Binding-site contacts:
Ligand atom C2 contacts residue LEU48 of chain 1.A at 3.7 Å (hydrophobic).
Ligand atom C18 contacts residue ALA218 of chain 1.A at 3.4 Å (hydrophobic).
Ligand atom C1 contacts residue LEU45 of chain 1.A at 3.9 Å (hydrophobic).
Ligand atom C19 contacts residue MET86 of chain 1.A at 3.4 Å (hydrophobic).
Ligand atom O17 contacts residue PHE232 of chain 1.A at 3.6 Å.
Ligand atom O17 contacts residue ASN46 of chain 1.A at 3.0 Å (h-bond).
Ligand atom C16 contacts residue PHE217 of chain 1.A at 3.8 Å (hydrophobic).
Ligand atom C1 contacts residue LEU48 of chain 1.A at 4.1 Å (hydrophobic).
Ligand atom C12 contacts residue ASN46 of chain 1.A at 3.2 Å.
Ligand atom C19 contacts residue MET83 of chain 1.A at 4.0 Å (hydrophobic).
Ligand atom O3 contacts residue LEU48 of chain 1.A at 3.8 Å.
Ligand atom C18 contacts residue MET83 of chain 1.A at 3.7 Å (hydrophobic).
Ligand atom C5 contacts residue PHE105 of chain 1.A at 4.1 Å (hydrophobic).
Ligand atom C3 contacts residue PHE105 of chain 1.A at 4.0 Å (hydrophobic).
Ligand atom C4 contacts residue PHE105 of chain 1.A at 3.5 Å (hydrophobic).
Ligand atom C3 contacts residue GLN52 of chain 1.A at 3.6 Å.
Ligand atom C11 contacts residue MET236 of chain 1.A at 3.5 Å (hydrophobic).
Ligand atom C12 contacts residue MET236 of chain 1.A at 3.6 Å (hydrophobic).
Ligand atom O17 contacts residue ALA218 of chain 1.A at 3.6 Å.
Ligand atom C9 contacts residue LEU45 of chain 1.A at 4.1 Å (hydrophobic).
Ligand atom C11 contacts residue LEU45 of chain 1.A at 3.5 Å (hydrophobic).
Ligand atom O3 contacts residue MET90 of chain 1.A at 3.9 Å.
Ligand atom C16 contacts residue LEU42 of chain 1.A at 4.0 Å (hydrophobic).
Ligand atom C2 contacts residue MET86 of chain 1.A at 3.9 Å (hydrophobic).
Ligand atom O3 contacts residue GLN52 of chain 1.A at 3.3 Å (h-bond).
Ligand atom C1 contacts residue GLY49 of chain 1.A at 3.9 Å.
Ligand atom C17 contacts residue LEU42 of chain 1.A at 3.9 Å (hydrophobic).
Ligand atom O3 contacts residue PHE105 of chain 1.A at 3.9 Å.
Ligand atom C13 contacts residue ASN46 of chain 1.A at 3.8 Å.
Ligand atom C19 contacts residue TRP82 of chain 1.A at 4.0 Å (hydrophobic).
Ligand atom C2 contacts residue GLN52 of chain 1.A at 3.3 Å.
Ligand atom C15 contacts residue MET121 of chain 1.A at 4.0 Å (hydrophobic).
Ligand atom C17 contacts residue ASN46 of chain 1.A at 3.4 Å.
Ligand atom C3 contacts residue LEU48 of chain 1.A at 3.9 Å (hydrophobic).
Ligand atom C16 contacts residue ALA218 of chain 1.A at 4.1 Å (hydrophobic).
Ligand atom O3 contacts residue ARG93 of chain 1.A at 3.0 Å (salt-bridge).
Ligand atom C6 contacts residue MET128 of chain 1.A at 3.9 Å (hydrophobic).
Ligand atom C6 contacts residue PHE105 of chain 1.A at 4.0 Å (hydrophobic).
Ligand atom C12 contacts residue LEU45 of chain 1.A at 3.7 Å (hydrophobic).
Ligand atom O17 contacts residue LEU221 of chain 1.A at 3.8 Å.

A protein and the small-molecule ligand that binds it are described below.
Small molecule (SMILES): C[C@]12CCC(=O)C[C@@H]1CC[C@@H]1[C@@H]2CC[C@]2(C)[C@@H](O)CC[C@@H]12

Sequence of chain 1.A:
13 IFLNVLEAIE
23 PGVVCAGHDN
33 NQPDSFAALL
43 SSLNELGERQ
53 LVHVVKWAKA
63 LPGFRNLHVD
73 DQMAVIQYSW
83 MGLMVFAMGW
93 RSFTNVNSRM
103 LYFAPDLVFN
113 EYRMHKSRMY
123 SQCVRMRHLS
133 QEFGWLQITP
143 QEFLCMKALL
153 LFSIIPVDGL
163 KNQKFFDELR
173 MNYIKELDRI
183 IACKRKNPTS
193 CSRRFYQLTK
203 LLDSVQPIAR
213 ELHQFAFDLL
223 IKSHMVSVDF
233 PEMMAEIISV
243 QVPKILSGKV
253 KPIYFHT